Binding-site contacts:
Ligand atom N2 contacts residue ASN12 of chain 45.A at 4.0 Å.
Ligand atom C5 contacts residue ASN12 of chain 45.A at 3.9 Å.
Ligand atom C2 contacts residue ASN12 of chain 45.A at 3.5 Å.
Ligand atom O7 contacts residue ASN12 of chain 45.A at 4.2 Å.
Ligand atom C7 contacts residue ASN12 of chain 45.A at 4.3 Å.
Ligand atom O5 contacts residue ASN12 of chain 45.A at 2.5 Å (h-bond).
Ligand atom C1 contacts residue ASN12 of chain 45.A at 2.1 Å.

Sequence of chain 45.A:
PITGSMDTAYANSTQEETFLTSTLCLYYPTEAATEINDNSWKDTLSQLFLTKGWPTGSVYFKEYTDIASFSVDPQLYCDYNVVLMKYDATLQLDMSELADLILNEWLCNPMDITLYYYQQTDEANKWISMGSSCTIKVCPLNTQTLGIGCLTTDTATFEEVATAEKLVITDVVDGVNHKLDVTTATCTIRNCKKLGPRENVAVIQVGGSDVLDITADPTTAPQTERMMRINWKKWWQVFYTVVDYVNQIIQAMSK

A small-molecule ligand and the protein it binds are described below.
Small molecule (SMILES): CC(=O)N[C@H]1[C@H](O[C@H]2[C@H](O)[C@@H](NC(C)=O)CO[C@@H]2CO)O[C@H](CO)[C@@H](O)[C@@H]1O